The small molecule below binds the protein below.
Small molecule (SMILES): N=C1NC(=O)[C@]2(O[C@H](CO)[C@@H](O)[C@H](O)[C@H]2O)S1

Binding-site contacts:
Ligand atom O4 contacts residue SER675 of chain 2.A at 3.6 Å.
Ligand atom S1 contacts residue ASN285 of chain 2.A at 3.9 Å.
Ligand atom O4 contacts residue GLY676 of chain 2.A at 2.9 Å (h-bond).
Ligand atom O4 contacts residue ASN485 of chain 2.A at 3.5 Å (h-bond).
Ligand atom C1 contacts residue HIS378 of chain 2.A at 3.7 Å.
Ligand atom O3 contacts residue GLY676 of chain 2.A at 3.1 Å (h-bond).
Ligand atom C6 contacts residue GLY136 of chain 2.A at 3.9 Å.
Ligand atom C6 contacts residue LEU137 of chain 2.A at 4.0 Å (hydrophobic).
Ligand atom O2 contacts residue ASN285 of chain 2.A at 3.0 Å (h-bond).
Ligand atom O7 contacts residue LEU137 of chain 2.A at 3.3 Å (h-bond).
Ligand atom N1 contacts residue LEU137 of chain 2.A at 3.7 Å.
Ligand atom C5 contacts residue GLY136 of chain 2.A at 3.9 Å.
Ligand atom C2 contacts residue GLU673 of chain 2.A at 3.9 Å.
Ligand atom C7 contacts residue ASN285 of chain 2.A at 3.9 Å.
Ligand atom N1 contacts residue ASN285 of chain 2.A at 3.5 Å (h-bond).
Ligand atom O6 contacts residue LEU140 of chain 2.A at 3.9 Å.
Ligand atom C3 contacts residue GLU673 of chain 2.A at 3.4 Å.
Ligand atom C6 contacts residue HIS378 of chain 2.A at 3.5 Å.
Ligand atom O3 contacts residue GLU673 of chain 2.A at 2.7 Å (salt-bridge).
Ligand atom O5 contacts residue LEU137 of chain 2.A at 3.9 Å.
Ligand atom O2 contacts residue TYR574 of chain 2.A at 3.1 Å (h-bond).
Ligand atom O6 contacts residue ASN485 of chain 2.A at 2.8 Å (h-bond).
Ligand atom O3 contacts residue ALA674 of chain 2.A at 3.3 Å (h-bond).
Ligand atom C8 contacts residue ASN285 of chain 2.A at 3.4 Å.
Ligand atom C3 contacts residue GLY676 of chain 2.A at 3.9 Å.
Ligand atom S1 contacts residue HIS378 of chain 2.A at 3.3 Å (h-bond).
Ligand atom C2 contacts residue HIS378 of chain 2.A at 3.4 Å.
Ligand atom O5 contacts residue HIS378 of chain 2.A at 3.6 Å.
Ligand atom O7 contacts residue GLY136 of chain 2.A at 3.3 Å.
Ligand atom C6 contacts residue ASN485 of chain 2.A at 3.3 Å.
Ligand atom O3 contacts residue SER675 of chain 2.A at 3.1 Å (h-bond).
Ligand atom C6 contacts residue LEU140 of chain 2.A at 3.9 Å (hydrophobic).
Ligand atom O6 contacts residue HIS378 of chain 2.A at 2.7 Å (h-bond).
Ligand atom O6 contacts residue VAL456 of chain 2.A at 3.8 Å.
Ligand atom N2 contacts residue ASN285 of chain 2.A at 3.7 Å.
Ligand atom C4 contacts residue GLY676 of chain 2.A at 3.8 Å.
Ligand atom C8 contacts residue LEU137 of chain 2.A at 3.9 Å (hydrophobic).
Ligand atom C7 contacts residue LEU137 of chain 2.A at 3.6 Å (hydrophobic).
Ligand atom C5 contacts residue LEU137 of chain 2.A at 3.9 Å (hydrophobic).
Ligand atom O2 contacts residue GLU673 of chain 2.A at 3.2 Å (salt-bridge).

Sequence of chain 2.A:
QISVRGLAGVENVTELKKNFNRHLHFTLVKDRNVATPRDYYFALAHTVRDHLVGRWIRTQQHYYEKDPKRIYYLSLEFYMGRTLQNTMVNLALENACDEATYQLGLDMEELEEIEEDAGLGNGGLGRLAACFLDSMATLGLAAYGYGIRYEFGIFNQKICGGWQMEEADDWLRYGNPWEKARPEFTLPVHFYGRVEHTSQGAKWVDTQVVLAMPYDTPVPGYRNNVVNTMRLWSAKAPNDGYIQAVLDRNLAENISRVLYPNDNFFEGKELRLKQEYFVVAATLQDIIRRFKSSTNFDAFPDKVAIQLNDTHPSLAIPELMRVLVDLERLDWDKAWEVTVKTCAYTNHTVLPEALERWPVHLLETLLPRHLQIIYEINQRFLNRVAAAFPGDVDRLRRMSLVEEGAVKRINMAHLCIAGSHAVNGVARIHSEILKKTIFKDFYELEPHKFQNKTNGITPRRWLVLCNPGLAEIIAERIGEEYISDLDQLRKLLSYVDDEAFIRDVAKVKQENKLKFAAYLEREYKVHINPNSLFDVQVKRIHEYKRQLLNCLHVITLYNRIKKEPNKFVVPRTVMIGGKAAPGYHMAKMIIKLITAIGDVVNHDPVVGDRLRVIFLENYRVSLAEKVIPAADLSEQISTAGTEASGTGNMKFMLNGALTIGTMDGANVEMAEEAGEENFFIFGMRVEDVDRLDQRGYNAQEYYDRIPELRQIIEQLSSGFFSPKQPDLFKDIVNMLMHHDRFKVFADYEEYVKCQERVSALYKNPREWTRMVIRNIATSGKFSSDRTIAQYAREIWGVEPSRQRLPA